Sequence of chain 1.E:
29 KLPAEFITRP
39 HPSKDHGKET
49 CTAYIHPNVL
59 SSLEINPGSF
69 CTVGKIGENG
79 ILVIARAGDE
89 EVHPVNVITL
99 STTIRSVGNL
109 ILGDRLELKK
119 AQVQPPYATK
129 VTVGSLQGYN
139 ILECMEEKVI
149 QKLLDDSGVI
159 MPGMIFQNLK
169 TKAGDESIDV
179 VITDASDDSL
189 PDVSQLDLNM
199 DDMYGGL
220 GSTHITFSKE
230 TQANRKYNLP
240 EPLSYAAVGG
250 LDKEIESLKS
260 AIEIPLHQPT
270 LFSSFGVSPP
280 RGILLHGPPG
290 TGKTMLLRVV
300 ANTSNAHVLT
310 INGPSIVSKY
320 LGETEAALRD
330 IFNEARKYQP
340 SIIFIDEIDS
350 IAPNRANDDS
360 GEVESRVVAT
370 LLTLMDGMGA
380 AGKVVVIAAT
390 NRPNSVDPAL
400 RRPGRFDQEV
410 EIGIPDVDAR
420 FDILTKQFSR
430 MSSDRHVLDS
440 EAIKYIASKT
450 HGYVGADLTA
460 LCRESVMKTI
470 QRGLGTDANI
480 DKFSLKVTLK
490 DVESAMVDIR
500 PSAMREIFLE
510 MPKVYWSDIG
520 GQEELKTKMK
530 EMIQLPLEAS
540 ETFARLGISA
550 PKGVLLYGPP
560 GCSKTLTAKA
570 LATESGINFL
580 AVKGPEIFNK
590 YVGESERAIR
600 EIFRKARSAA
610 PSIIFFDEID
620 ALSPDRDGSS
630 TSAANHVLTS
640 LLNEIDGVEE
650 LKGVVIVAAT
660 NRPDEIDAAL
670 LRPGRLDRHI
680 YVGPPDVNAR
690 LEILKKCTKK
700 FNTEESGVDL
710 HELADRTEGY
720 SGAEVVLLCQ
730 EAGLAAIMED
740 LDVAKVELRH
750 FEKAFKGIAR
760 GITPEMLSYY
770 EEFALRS

This protein binds this small molecule.
Small molecule (SMILES): Cc1ccc(S(=O)(=O)N2N=Cc3ccccc3B2O)cc1

Sequence of chain 1.C:
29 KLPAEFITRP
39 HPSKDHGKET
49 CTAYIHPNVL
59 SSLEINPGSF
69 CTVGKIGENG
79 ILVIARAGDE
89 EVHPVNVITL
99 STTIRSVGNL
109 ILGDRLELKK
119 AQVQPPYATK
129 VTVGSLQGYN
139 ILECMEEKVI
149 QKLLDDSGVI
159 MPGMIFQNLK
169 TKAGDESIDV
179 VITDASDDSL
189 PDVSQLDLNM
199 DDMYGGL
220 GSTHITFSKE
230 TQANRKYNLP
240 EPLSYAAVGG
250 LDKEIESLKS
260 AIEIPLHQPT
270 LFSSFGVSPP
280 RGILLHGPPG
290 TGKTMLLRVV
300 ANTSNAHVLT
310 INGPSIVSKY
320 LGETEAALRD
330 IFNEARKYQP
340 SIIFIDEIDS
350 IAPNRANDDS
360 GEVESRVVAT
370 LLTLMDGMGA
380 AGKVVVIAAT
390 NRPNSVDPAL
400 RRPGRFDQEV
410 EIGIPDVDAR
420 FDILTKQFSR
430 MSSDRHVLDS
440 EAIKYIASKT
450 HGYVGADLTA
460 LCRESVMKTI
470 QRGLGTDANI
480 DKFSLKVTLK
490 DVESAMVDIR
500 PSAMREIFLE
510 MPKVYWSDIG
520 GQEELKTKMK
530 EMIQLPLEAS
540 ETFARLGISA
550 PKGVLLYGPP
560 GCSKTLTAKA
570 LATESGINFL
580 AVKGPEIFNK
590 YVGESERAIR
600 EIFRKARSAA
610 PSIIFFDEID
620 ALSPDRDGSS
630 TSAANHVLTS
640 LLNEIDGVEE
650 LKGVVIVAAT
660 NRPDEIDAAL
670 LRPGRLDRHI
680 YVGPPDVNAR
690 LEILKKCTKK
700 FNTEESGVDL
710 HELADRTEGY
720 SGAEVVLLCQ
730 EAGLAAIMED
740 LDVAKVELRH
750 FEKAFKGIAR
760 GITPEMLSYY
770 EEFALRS

Binding-site contacts:
Ligand atom C4 contacts residue ARG462 of chain 1.E at 4.1 Å.
Ligand atom C1 contacts residue ARG462 of chain 1.E at 3.8 Å.
Ligand atom O2 contacts residue ATP1 of chain 1.U at 3.1 Å (h-bond).
Ligand atom C5 contacts residue THR458 of chain 1.E at 3.9 Å.
Ligand atom C4 contacts residue ATP1 of chain 1.U at 2.6 Å.
Ligand atom C8 contacts residue GLY403 of chain 1.C at 4.2 Å.
Ligand atom C17 contacts residue ARG429 of chain 1.E at 3.9 Å.
Ligand atom C1 contacts residue ATP1 of chain 1.U at 3.6 Å.
Ligand atom B1 contacts residue ATP1 of chain 1.U at 1.4 Å.
Ligand atom C6 contacts residue ATP1 of chain 1.U at 4.2 Å.
Ligand atom C21 contacts residue GLN426 of chain 1.E at 3.3 Å.
Ligand atom S1 contacts residue ATP1 of chain 1.U at 3.2 Å (h-bond).
Ligand atom C20 contacts residue GLY275 of chain 1.C at 4.4 Å.
Ligand atom C8 contacts residue ARG462 of chain 1.E at 3.6 Å.
Ligand atom C7 contacts residue GLY403 of chain 1.C at 3.2 Å.
Ligand atom C5 contacts residue ARG462 of chain 1.E at 4.2 Å.
Ligand atom C21 contacts residue ARG429 of chain 1.E at 3.4 Å.
Ligand atom S1 contacts residue ARG429 of chain 1.E at 4.2 Å.
Ligand atom C17 contacts residue GLN426 of chain 1.E at 4.2 Å.
Ligand atom C18 contacts residue GLN426 of chain 1.E at 4.4 Å.
Ligand atom C15 contacts residue ATP1 of chain 1.U at 3.7 Å.
Ligand atom C18 contacts residue ARG429 of chain 1.E at 3.3 Å.
Ligand atom N1 contacts residue ATP1 of chain 1.U at 3.3 Å (h-bond).
Ligand atom O2 contacts residue ARG429 of chain 1.E at 4.1 Å.
Ligand atom C15 contacts residue ARG429 of chain 1.E at 3.3 Å.
Ligand atom C6 contacts residue ARG462 of chain 1.E at 4.0 Å.
Ligand atom C2 contacts residue ATP1 of chain 1.U at 3.7 Å.
Ligand atom C20 contacts residue ARG429 of chain 1.E at 3.3 Å.
Ligand atom C19 contacts residue ARG429 of chain 1.E at 2.8 Å.
Ligand atom C16 contacts residue THR458 of chain 1.E at 4.4 Å.
Ligand atom C19 contacts residue GLY275 of chain 1.C at 4.3 Å.
Ligand atom C16 contacts residue ATP1 of chain 1.U at 3.4 Å.
Ligand atom N1 contacts residue SER277 of chain 1.C at 4.0 Å.
Ligand atom C7 contacts residue ARG462 of chain 1.E at 3.7 Å.
Ligand atom C6 contacts residue GLY403 of chain 1.C at 3.4 Å.
Ligand atom O3 contacts residue ARG429 of chain 1.E at 4.2 Å.
Ligand atom N2 contacts residue ATP1 of chain 1.U at 2.5 Å (h-bond).
Ligand atom C16 contacts residue ARG429 of chain 1.E at 3.6 Å.
Ligand atom C2 contacts residue SER277 of chain 1.C at 3.9 Å.
Ligand atom C5 contacts residue ATP1 of chain 1.U at 3.0 Å.